A small-molecule ligand and the protein it binds are described below.
Small molecule (SMILES): NCCCNC1CCC(N)CC1

Sequence of chain 1.B:
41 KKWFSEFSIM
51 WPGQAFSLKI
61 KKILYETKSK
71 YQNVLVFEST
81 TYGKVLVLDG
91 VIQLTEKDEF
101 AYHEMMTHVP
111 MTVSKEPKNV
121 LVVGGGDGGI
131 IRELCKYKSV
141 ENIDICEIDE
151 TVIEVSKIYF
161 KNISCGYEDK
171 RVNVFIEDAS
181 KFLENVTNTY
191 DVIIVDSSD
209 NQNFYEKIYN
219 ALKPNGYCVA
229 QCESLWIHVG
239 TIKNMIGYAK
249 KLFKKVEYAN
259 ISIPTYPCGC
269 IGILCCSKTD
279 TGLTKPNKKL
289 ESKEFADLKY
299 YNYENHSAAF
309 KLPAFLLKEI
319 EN

Binding-site contacts:
Ligand atom N1 contacts residue GLN93 of chain 1.B at 3.5 Å (h-bond).
Ligand atom C6 contacts residue GLY124 of chain 1.B at 4.2 Å.
Ligand atom N3 contacts residue ASP178 of chain 1.B at 3.3 Å (salt-bridge).
Ligand atom C7 contacts residue ALA179 of chain 1.B at 4.0 Å (hydrophobic).
Ligand atom C6 contacts residue GLU147 of chain 1.B at 4.2 Å.
Ligand atom N1 contacts residue GLY124 of chain 1.B at 4.2 Å.
Ligand atom N3 contacts residue ALA179 of chain 1.B at 2.8 Å (h-bond).
Ligand atom C9 contacts residue SER197 of chain 1.B at 4.0 Å.
Ligand atom C6 contacts residue GLU177 of chain 1.B at 4.2 Å.
Ligand atom C4 contacts residue GLY124 of chain 1.B at 3.7 Å.
Ligand atom C6 contacts residue ILE148 of chain 1.B at 3.7 Å (hydrophobic).
Ligand atom N1 contacts residue ASP196 of chain 1.B at 2.9 Å (salt-bridge).
Ligand atom C5 contacts residue CYS146 of chain 1.B at 4.1 Å (hydrophobic).
Ligand atom C1 contacts residue GLU147 of chain 1.B at 3.9 Å.
Ligand atom C6 contacts residue CYS146 of chain 1.B at 3.8 Å (hydrophobic).
Ligand atom C3 contacts residue GLY125 of chain 1.B at 3.8 Å.
Ligand atom C2 contacts residue GLY125 of chain 1.B at 4.4 Å.
Ligand atom C4 contacts residue GLU147 of chain 1.B at 4.2 Å.
Ligand atom C1 contacts residue LEU88 of chain 1.B at 4.5 Å (hydrophobic).
Ligand atom C5 contacts residue GLY124 of chain 1.B at 3.9 Å.
Ligand atom C6 contacts residue ALA179 of chain 1.B at 4.2 Å (hydrophobic).
Ligand atom C3 contacts residue GLU147 of chain 1.B at 3.0 Å.
Ligand atom C1 contacts residue GLN93 of chain 1.B at 3.4 Å.
Ligand atom N2 contacts residue GLY124 of chain 1.B at 4.3 Å.
Ligand atom C2 contacts residue GLU147 of chain 1.B at 3.3 Å.
Ligand atom N2 contacts residue ILE148 of chain 1.B at 4.4 Å.
Ligand atom C3 contacts residue GLY124 of chain 1.B at 3.6 Å.
Ligand atom C5 contacts residue ILE148 of chain 1.B at 3.1 Å (hydrophobic).
Ligand atom N2 contacts residue GLU147 of chain 1.B at 3.4 Å (salt-bridge).
Ligand atom C1 contacts residue GLY125 of chain 1.B at 3.8 Å.
Ligand atom C8 contacts residue SER197 of chain 1.B at 4.2 Å.
Ligand atom C7 contacts residue ILE148 of chain 1.B at 4.3 Å (hydrophobic).
Ligand atom C1 contacts residue GLY126 of chain 1.B at 4.4 Å.
Ligand atom C1 contacts residue ASP196 of chain 1.B at 4.2 Å.
Ligand atom C4 contacts residue ILE148 of chain 1.B at 4.5 Å (hydrophobic).
Ligand atom N1 contacts residue SER197 of chain 1.B at 4.1 Å.
Ligand atom C7 contacts residue ASP178 of chain 1.B at 4.2 Å.
Ligand atom C5 contacts residue GLU147 of chain 1.B at 3.7 Å.
Ligand atom N1 contacts residue GLY125 of chain 1.B at 3.4 Å (h-bond).